Sequence of chain 1.A:
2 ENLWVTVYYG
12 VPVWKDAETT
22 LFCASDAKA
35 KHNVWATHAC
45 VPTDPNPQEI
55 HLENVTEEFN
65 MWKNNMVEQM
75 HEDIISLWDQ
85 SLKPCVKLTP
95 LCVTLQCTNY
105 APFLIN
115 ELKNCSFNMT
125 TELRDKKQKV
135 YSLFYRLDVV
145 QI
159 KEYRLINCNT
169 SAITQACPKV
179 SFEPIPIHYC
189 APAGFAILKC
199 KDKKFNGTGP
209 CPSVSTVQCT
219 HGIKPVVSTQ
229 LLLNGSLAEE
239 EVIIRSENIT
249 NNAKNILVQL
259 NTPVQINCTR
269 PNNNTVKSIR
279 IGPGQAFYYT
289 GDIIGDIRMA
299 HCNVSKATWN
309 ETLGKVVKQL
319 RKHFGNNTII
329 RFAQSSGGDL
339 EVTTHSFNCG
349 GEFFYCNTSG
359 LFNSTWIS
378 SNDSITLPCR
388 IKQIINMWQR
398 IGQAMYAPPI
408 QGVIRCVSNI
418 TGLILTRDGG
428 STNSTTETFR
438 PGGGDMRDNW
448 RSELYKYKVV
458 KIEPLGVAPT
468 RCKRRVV

This protein binds this small molecule.
Small molecule (SMILES): CC(=O)N[C@@H]1[C@@H](O)[C@H](O)[C@@H](CO)O[C@H]1O

Binding-site contacts:
Ligand atom C8 contacts residue ASN324 of chain 1.A at 4.2 Å.
Ligand atom C5 contacts residue ASN324 of chain 1.A at 3.7 Å.
Ligand atom N2 contacts residue ASN324 of chain 1.A at 2.9 Å (h-bond).
Ligand atom C2 contacts residue ASN324 of chain 1.A at 2.4 Å.
Ligand atom C7 contacts residue ASN324 of chain 1.A at 3.6 Å.
Ligand atom O5 contacts residue ASN324 of chain 1.A at 2.4 Å (h-bond).
Ligand atom C3 contacts residue ASN324 of chain 1.A at 3.8 Å.
Ligand atom O7 contacts residue ASN324 of chain 1.A at 3.8 Å.
Ligand atom C1 contacts residue ASN324 of chain 1.A at 1.4 Å.
Ligand atom C4 contacts residue ASN324 of chain 1.A at 4.2 Å.